Sequence of chain 1.V:
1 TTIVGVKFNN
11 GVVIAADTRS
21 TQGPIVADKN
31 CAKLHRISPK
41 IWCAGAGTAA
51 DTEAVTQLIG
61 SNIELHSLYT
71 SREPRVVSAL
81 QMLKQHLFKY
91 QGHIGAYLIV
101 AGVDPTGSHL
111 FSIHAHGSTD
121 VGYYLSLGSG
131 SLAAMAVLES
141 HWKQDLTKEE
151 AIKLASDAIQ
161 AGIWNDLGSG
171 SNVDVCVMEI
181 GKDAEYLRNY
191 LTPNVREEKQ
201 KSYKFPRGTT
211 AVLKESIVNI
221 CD

This small molecule binds to this protein.
Small molecule (SMILES): CC(C)C[C@H](NC(=O)[C@H](CCc1ccccc1)NC(=O)CN1CCOCC1)C(=O)N[C@@H](Cc1ccccc1)C(=O)N[C@@H](CC(C)C)[C@@H](O)[C@H](C)CO

Sequence of chain 1.BA:
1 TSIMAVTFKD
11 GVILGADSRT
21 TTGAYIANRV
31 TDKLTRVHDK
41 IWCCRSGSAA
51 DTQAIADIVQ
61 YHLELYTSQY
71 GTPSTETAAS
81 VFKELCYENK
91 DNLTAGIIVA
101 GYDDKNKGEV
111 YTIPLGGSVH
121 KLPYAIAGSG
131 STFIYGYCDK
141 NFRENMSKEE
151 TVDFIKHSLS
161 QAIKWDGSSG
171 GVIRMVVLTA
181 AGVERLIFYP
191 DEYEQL

Binding-site contacts:
Ligand atom C23 contacts residue THR21 of chain 1.BA at 3.5 Å.
Ligand atom O48 contacts residue GLY47 of chain 1.BA at 2.9 Å (h-bond).
Ligand atom C27 contacts residue THR22 of chain 1.BA at 3.0 Å.
Ligand atom C51 contacts residue THR1 of chain 1.BA at 1.5 Å.
Ligand atom C47 contacts residue THR1 of chain 1.BA at 1.4 Å.
Ligand atom C58 contacts residue SER168 of chain 1.BA at 3.3 Å.
Ligand atom C45 contacts residue ARG45 of chain 1.BA at 3.4 Å.
Ligand atom C13 contacts residue HIS116 of chain 1.V at 3.6 Å.
Ligand atom C42 contacts residue THR1 of chain 1.BA at 2.3 Å.
Ligand atom O21 contacts residue THR21 of chain 1.BA at 3.7 Å.
Ligand atom C3 contacts residue THR22 of chain 1.BA at 3.8 Å.
Ligand atom C8 contacts residue THR22 of chain 1.BA at 3.8 Å.
Ligand atom C24 contacts residue THR20 of chain 1.BA at 3.7 Å.
Ligand atom C28 contacts residue THR21 of chain 1.BA at 3.8 Å.
Ligand atom C26 contacts residue SER118 of chain 1.V at 3.5 Å.
Ligand atom O9 contacts residue THR22 of chain 1.BA at 3.5 Å.
Ligand atom O40 contacts residue THR21 of chain 1.BA at 3.1 Å (h-bond).
Ligand atom N41 contacts residue GLY47 of chain 1.BA at 2.9 Å (h-bond).
Ligand atom O48 contacts residue THR1 of chain 1.BA at 2.3 Å (h-bond).
Ligand atom C59 contacts residue THR1 of chain 1.BA at 2.5 Å.
Ligand atom C43 contacts residue GLY47 of chain 1.BA at 3.3 Å.
Ligand atom C58 contacts residue THR21 of chain 1.BA at 3.8 Å.
Ligand atom C42 contacts residue GLY47 of chain 1.BA at 3.8 Å.
Ligand atom C38 contacts residue GLY47 of chain 1.BA at 3.5 Å.
Ligand atom C58 contacts residue THR1 of chain 1.BA at 2.5 Å.
Ligand atom O48 contacts residue SER46 of chain 1.BA at 3.5 Å.
Ligand atom C46 contacts residue THR20 of chain 1.BA at 3.5 Å.
Ligand atom C26 contacts residue HIS114 of chain 1.V at 3.4 Å.
Ligand atom C43 contacts residue THR1 of chain 1.BA at 2.7 Å.
Ligand atom O40 contacts residue THR20 of chain 1.BA at 3.3 Å.
Ligand atom C38 contacts residue SER48 of chain 1.BA at 3.8 Å.
Ligand atom C39 contacts residue GLY47 of chain 1.BA at 3.6 Å.
Ligand atom C44 contacts residue THR1 of chain 1.BA at 3.6 Å.
Ligand atom N4 contacts residue THR22 of chain 1.BA at 3.5 Å.
Ligand atom C31 contacts residue GLY47 of chain 1.BA at 3.4 Å.
Ligand atom O60 contacts residue THR1 of chain 1.BA at 2.9 Å (h-bond).
Ligand atom N30 contacts residue THR21 of chain 1.BA at 3.0 Å (h-bond).
Ligand atom O21 contacts residue THR22 of chain 1.BA at 3.5 Å.
Ligand atom O29 contacts residue ALA49 of chain 1.BA at 3.1 Å (h-bond).
Ligand atom N41 contacts residue THR1 of chain 1.BA at 3.7 Å.